Sequence of chain 33.D:
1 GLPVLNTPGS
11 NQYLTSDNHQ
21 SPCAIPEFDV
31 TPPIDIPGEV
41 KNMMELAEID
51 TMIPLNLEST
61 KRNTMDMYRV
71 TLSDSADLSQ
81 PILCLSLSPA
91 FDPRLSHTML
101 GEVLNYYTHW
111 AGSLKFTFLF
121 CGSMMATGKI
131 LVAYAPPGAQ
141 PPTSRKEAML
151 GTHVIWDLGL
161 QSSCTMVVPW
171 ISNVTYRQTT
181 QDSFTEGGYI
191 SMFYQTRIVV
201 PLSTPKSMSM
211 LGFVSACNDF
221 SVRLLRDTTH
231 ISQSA

This protein binds this small molecule.
Small molecule (SMILES): Cc1cc(CCCCCCCOc2ccc(C3=NCCO3)cc2)on1

Binding-site contacts:
Ligand atom C5A contacts residue ILE156 of chain 33.B at 3.2 Å (hydrophobic).
Ligand atom O1B contacts residue ILE109 of chain 33.B at 3.8 Å.
Ligand atom C31 contacts residue PHE237 of chain 33.B at 3.8 Å (hydrophobic).
Ligand atom N3A contacts residue ALA24 of chain 33.D at 3.9 Å.
Ligand atom C4B contacts residue ILE193 of chain 33.B at 3.8 Å (hydrophobic).
Ligand atom C4 contacts residue TYR111 of chain 33.B at 3.6 Å (hydrophobic).
Ligand atom C5A contacts residue ILE182 of chain 33.B at 3.5 Å (hydrophobic).
Ligand atom C6B contacts residue PHE133 of chain 33.B at 3.5 Å (hydrophobic).
Ligand atom C4C contacts residue PHE237 of chain 33.B at 3.6 Å (hydrophobic).
Ligand atom C31 contacts residue TYR111 of chain 33.B at 3.7 Å (hydrophobic).
Ligand atom C5B contacts residue LEU240 of chain 33.B at 3.5 Å (hydrophobic).
Ligand atom C3 contacts residue PHE237 of chain 33.B at 3.7 Å (hydrophobic).
Ligand atom C5C contacts residue VAL195 of chain 33.B at 3.8 Å (hydrophobic).
Ligand atom O1 contacts residue TYR111 of chain 33.B at 3.5 Å.
Ligand atom C5 contacts residue TYR111 of chain 33.B at 3.8 Å (hydrophobic).
Ligand atom C4A contacts residue ILE182 of chain 33.B at 3.9 Å (hydrophobic).
Ligand atom C6C contacts residue VAL198 of chain 33.B at 3.9 Å (hydrophobic).
Ligand atom C5B contacts residue ILE193 of chain 33.B at 3.9 Å (hydrophobic).
Ligand atom O1B contacts residue PHE133 of chain 33.B at 3.9 Å.
Ligand atom C2A contacts residue TYR158 of chain 33.B at 3.9 Å (hydrophobic).
Ligand atom C2C contacts residue PHE237 of chain 33.B at 3.8 Å (hydrophobic).
Ligand atom C4C contacts residue VAL198 of chain 33.B at 3.8 Å (hydrophobic).
Ligand atom N3A contacts residue TYR158 of chain 33.B at 3.7 Å.
Ligand atom C4A contacts residue SER181 of chain 33.B at 3.8 Å.
Ligand atom N2 contacts residue TYR204 of chain 33.B at 3.8 Å.
Ligand atom O1A contacts residue PHE135 of chain 33.B at 3.8 Å.
Ligand atom C2B contacts residue VAL195 of chain 33.B at 3.9 Å (hydrophobic).
Ligand atom C4 contacts residue PHE237 of chain 33.B at 3.1 Å (hydrophobic).
Ligand atom C4A contacts residue PRO180 of chain 33.B at 3.3 Å (hydrophobic).
Ligand atom C2B contacts residue TYR158 of chain 33.B at 3.5 Å (hydrophobic).
Ligand atom C3B contacts residue TYR158 of chain 33.B at 3.4 Å (hydrophobic).
Ligand atom O1 contacts residue TYR204 of chain 33.B at 3.6 Å.
Ligand atom C3 contacts residue TYR111 of chain 33.B at 3.2 Å (hydrophobic).
Ligand atom C2A contacts residue ILE193 of chain 33.B at 3.9 Å (hydrophobic).
Ligand atom C4B contacts residue TYR158 of chain 33.B at 3.8 Å (hydrophobic).
Ligand atom C6C contacts residue PHE237 of chain 33.B at 3.9 Å (hydrophobic).
Ligand atom C7C contacts residue TYR158 of chain 33.B at 3.8 Å (hydrophobic).
Ligand atom O1 contacts residue PHE129 of chain 33.B at 3.8 Å.
Ligand atom N3A contacts residue PRO180 of chain 33.B at 3.7 Å.
Ligand atom N2 contacts residue TYR111 of chain 33.B at 3.1 Å.

Sequence of chain 33.B:
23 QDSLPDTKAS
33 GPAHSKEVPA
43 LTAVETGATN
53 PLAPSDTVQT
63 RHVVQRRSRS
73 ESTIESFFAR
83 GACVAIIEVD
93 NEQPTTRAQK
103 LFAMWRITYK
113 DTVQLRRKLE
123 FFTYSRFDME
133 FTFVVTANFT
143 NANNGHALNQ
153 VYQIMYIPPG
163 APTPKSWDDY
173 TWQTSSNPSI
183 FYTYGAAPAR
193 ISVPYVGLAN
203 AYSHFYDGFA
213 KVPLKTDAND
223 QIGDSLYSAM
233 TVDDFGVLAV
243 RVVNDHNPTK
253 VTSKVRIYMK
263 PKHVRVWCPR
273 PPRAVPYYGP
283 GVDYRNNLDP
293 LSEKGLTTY

Sequence of chain 34.D:
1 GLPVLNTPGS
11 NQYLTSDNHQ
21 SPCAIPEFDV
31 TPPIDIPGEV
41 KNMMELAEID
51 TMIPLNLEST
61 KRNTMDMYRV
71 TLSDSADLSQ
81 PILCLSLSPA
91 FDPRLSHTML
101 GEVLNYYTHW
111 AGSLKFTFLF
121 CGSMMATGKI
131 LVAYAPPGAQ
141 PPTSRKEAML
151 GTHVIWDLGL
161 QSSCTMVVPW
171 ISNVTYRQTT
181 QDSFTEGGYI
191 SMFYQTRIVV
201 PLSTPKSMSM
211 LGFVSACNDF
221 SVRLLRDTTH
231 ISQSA